A protein and the small-molecule ligand that binds it are described below.
Small molecule (SMILES): CC(=O)N[C@H]1[C@H]([C@H](O)[C@H](O)CO)O[C@@](O[C@@H]2[C@@H](O)[C@H](O)O[C@H](CO)[C@@H]2O)(C(=O)O)C[C@@H]1O

Sequence of chain 1.E:
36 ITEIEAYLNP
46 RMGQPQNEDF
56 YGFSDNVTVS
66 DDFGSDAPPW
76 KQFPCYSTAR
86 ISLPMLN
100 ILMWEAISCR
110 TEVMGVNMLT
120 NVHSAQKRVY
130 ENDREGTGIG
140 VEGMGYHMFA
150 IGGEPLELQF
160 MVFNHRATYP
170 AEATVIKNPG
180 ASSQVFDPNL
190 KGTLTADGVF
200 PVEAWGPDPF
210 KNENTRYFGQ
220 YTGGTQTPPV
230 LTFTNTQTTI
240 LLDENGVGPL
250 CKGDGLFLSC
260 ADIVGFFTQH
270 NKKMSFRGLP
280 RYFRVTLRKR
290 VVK

Binding-site contacts:
Ligand atom C10 contacts residue THR63 of chain 1.A at 3.9 Å.
Ligand atom N5 contacts residue THR63 of chain 1.A at 3.0 Å (h-bond).
Ligand atom C5 contacts residue THR63 of chain 1.A at 3.8 Å.
Ligand atom O8 contacts residue THR63 of chain 1.A at 3.8 Å.
Ligand atom N5 contacts residue PRO74 of chain 1.A at 4.2 Å.
Ligand atom C7 contacts residue THR63 of chain 1.A at 4.2 Å.
Ligand atom O9 contacts residue ARG133 of chain 1.E at 3.0 Å (salt-bridge).
Ligand atom C10 contacts residue PRO73 of chain 1.A at 4.3 Å (hydrophobic).
Ligand atom C8 contacts residue VAL64 of chain 1.A at 4.0 Å (hydrophobic).
Ligand atom C11 contacts residue THR63 of chain 1.A at 3.5 Å.
Ligand atom O4 contacts residue ALA72 of chain 1.A at 2.5 Å (h-bond).
Ligand atom C11 contacts residue ALA72 of chain 1.A at 3.6 Å (hydrophobic).
Ligand atom C9 contacts residue ASP66 of chain 1.A at 4.3 Å.
Ligand atom O4 contacts residue PRO74 of chain 1.A at 3.9 Å.
Ligand atom N5 contacts residue ALA72 of chain 1.A at 3.5 Å (h-bond).
Ligand atom O10 contacts residue ALA72 of chain 1.A at 2.9 Å (h-bond).
Ligand atom C4 contacts residue PRO74 of chain 1.A at 3.8 Å (hydrophobic).
Ligand atom C4 contacts residue ALA72 of chain 1.A at 3.5 Å (hydrophobic).
Ligand atom O7 contacts residue SER65 of chain 1.A at 3.8 Å.
Ligand atom C10 contacts residue VAL64 of chain 1.A at 4.4 Å (hydrophobic).
Ligand atom C9 contacts residue VAL64 of chain 1.A at 3.3 Å (hydrophobic).
Ligand atom C10 contacts residue ALA72 of chain 1.A at 3.2 Å (hydrophobic).
Ligand atom C4 contacts residue THR63 of chain 1.A at 4.1 Å.
Ligand atom C1 contacts residue THR63 of chain 1.A at 4.4 Å.
Ligand atom O10 contacts residue SER70 of chain 1.A at 3.8 Å.
Ligand atom O7 contacts residue VAL64 of chain 1.A at 3.8 Å.
Ligand atom C10 contacts residue ASP71 of chain 1.A at 4.2 Å.
Ligand atom C11 contacts residue VAL64 of chain 1.A at 4.1 Å (hydrophobic).
Ligand atom C7 contacts residue VAL64 of chain 1.A at 3.6 Å (hydrophobic).
Ligand atom C11 contacts residue PRO73 of chain 1.A at 4.0 Å (hydrophobic).
Ligand atom O10 contacts residue SER65 of chain 1.A at 3.4 Å.
Ligand atom C5 contacts residue ALA72 of chain 1.A at 4.0 Å (hydrophobic).
Ligand atom C11 contacts residue ASP71 of chain 1.A at 3.6 Å.
Ligand atom C9 contacts residue ARG133 of chain 1.E at 3.9 Å.
Ligand atom O10 contacts residue ASP71 of chain 1.A at 3.8 Å.
Ligand atom C6 contacts residue THR63 of chain 1.A at 3.8 Å.
Ligand atom C11 contacts residue SER65 of chain 1.A at 3.6 Å.
Ligand atom C10 contacts residue SER65 of chain 1.A at 3.9 Å.
Ligand atom C11 contacts residue HIS122 of chain 1.E at 4.0 Å.
Ligand atom O1A contacts residue THR63 of chain 1.A at 3.7 Å.

Sequence of chain 1.A:
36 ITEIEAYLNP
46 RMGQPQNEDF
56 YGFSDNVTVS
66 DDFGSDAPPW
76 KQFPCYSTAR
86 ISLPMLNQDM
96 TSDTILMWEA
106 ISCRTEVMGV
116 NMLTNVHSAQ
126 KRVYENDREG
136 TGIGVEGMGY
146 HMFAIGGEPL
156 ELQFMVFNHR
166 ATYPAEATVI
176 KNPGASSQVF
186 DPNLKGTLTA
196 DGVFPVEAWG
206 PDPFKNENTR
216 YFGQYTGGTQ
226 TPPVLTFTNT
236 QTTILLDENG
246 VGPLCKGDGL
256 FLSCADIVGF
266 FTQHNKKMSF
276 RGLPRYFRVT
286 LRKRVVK